A small-molecule ligand and the protein it binds are described below.
Small molecule (SMILES): CC[C@H](C)[C@H](NC(=O)[C@H](COP(=O)(O)O)NC(=O)CNC(=O)[C@H](C)N)C(=O)N1CCC[C@H]1C(=O)NCC(=O)N[C@@H](CCCN=C(N)N)C(=O)N[C@@H](C)C(=O)N[C@@H](CO)C(=O)O

Sequence of chain 2.A:
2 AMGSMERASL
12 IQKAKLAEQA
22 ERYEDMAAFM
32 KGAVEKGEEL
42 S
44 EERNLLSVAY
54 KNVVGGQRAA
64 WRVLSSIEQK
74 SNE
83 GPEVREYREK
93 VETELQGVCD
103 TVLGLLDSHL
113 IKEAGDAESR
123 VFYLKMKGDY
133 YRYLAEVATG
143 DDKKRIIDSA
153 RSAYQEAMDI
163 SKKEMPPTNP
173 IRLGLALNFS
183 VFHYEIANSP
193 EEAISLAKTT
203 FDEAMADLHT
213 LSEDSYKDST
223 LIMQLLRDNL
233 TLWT

Binding-site contacts:
Ligand atom CB contacts residue GLU19 of chain 2.A at 3.2 Å.
Ligand atom O contacts residue VAL183 of chain 2.A at 3.6 Å.
Ligand atom N contacts residue ASN180 of chain 2.A at 2.9 Å (h-bond).
Ligand atom O2P contacts residue ARG134 of chain 2.A at 2.8 Å (salt-bridge).
Ligand atom N contacts residue LEU179 of chain 2.A at 3.5 Å.
Ligand atom CB contacts residue ASN55 of chain 2.A at 3.4 Å.
Ligand atom CB contacts residue GLU187 of chain 2.A at 3.1 Å.
Ligand atom NH1 contacts residue GLY58 of chain 2.A at 3.6 Å.
Ligand atom NH2 contacts residue ASN55 of chain 2.A at 3.5 Å (h-bond).
Ligand atom P contacts residue ARG61 of chain 2.A at 3.6 Å.
Ligand atom CG contacts residue ASN55 of chain 2.A at 3.7 Å.
Ligand atom CG1 contacts residue GLY176 of chain 2.A at 3.7 Å.
Ligand atom O2P contacts residue ARG61 of chain 2.A at 2.9 Å (salt-bridge).
Ligand atom CA contacts residue ASN180 of chain 2.A at 3.4 Å.
Ligand atom O contacts residue LYS54 of chain 2.A at 3.6 Å.
Ligand atom O contacts residue VAL51 of chain 2.A at 3.5 Å.
Ligand atom C contacts residue ASN231 of chain 2.A at 3.5 Å.
Ligand atom N contacts residue LEU234 of chain 2.A at 3.2 Å.
Ligand atom O contacts residue GLU187 of chain 2.A at 3.1 Å (salt-bridge).
Ligand atom C contacts residue ASN55 of chain 2.A at 3.5 Å.
Ligand atom C contacts residue VAL51 of chain 2.A at 3.7 Å (hydrophobic).
Ligand atom O contacts residue VAL51 of chain 2.A at 3.5 Å.
Ligand atom O3P contacts residue ARG134 of chain 2.A at 2.9 Å (salt-bridge).
Ligand atom N contacts residue ASN231 of chain 2.A at 2.8 Å (h-bond).
Ligand atom CB contacts residue TRP235 of chain 2.A at 3.4 Å (hydrophobic).
Ligand atom O3P contacts residue TYR135 of chain 2.A at 2.6 Å (h-bond).
Ligand atom CA contacts residue GLU19 of chain 2.A at 3.6 Å.
Ligand atom CA contacts residue GLU19 of chain 2.A at 3.6 Å.
Ligand atom OG contacts residue GLU19 of chain 2.A at 2.6 Å (salt-bridge).
Ligand atom N contacts residue GLU19 of chain 2.A at 2.7 Å (salt-bridge).
Ligand atom C contacts residue ASN180 of chain 2.A at 3.6 Å.
Ligand atom O contacts residue LYS54 of chain 2.A at 3.5 Å.
Ligand atom CB contacts residue ASN180 of chain 2.A at 3.2 Å.
Ligand atom CA contacts residue ASN231 of chain 2.A at 3.4 Å.
Ligand atom NE contacts residue ASN55 of chain 2.A at 3.1 Å (h-bond).
Ligand atom C contacts residue GLU19 of chain 2.A at 3.6 Å.
Ligand atom O contacts residue ASN55 of chain 2.A at 2.9 Å (h-bond).
Ligand atom CA contacts residue ASN55 of chain 2.A at 3.4 Å.
Ligand atom O1P contacts residue ARG61 of chain 2.A at 2.9 Å (salt-bridge).
Ligand atom O contacts residue ASN231 of chain 2.A at 2.9 Å (h-bond).